Sequence of chain 6.A:
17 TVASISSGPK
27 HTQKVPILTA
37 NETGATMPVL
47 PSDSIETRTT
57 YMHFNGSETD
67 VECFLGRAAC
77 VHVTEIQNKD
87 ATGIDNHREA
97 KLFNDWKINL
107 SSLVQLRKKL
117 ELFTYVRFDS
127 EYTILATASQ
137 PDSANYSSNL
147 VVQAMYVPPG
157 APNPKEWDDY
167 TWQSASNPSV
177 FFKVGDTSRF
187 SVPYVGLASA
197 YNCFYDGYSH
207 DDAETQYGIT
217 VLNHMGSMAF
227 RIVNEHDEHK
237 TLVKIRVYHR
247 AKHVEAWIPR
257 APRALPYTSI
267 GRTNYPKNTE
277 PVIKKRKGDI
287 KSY

This small molecule binds to this protein.
Small molecule (SMILES): COc1ccc(N2CCN(c3cccc(C)c3)CC2)nn1

Binding-site contacts:
Ligand atom C15 contacts residue TYR128 of chain 6.A at 3.0 Å (hydrophobic).
Ligand atom C18 contacts residue VAL188 of chain 6.A at 3.9 Å (hydrophobic).
Ligand atom C7 contacts residue LEU106 of chain 6.A at 4.1 Å (hydrophobic).
Ligand atom C18 contacts residue TYR152 of chain 6.A at 3.8 Å (hydrophobic).
Ligand atom C17 contacts residue TYR128 of chain 6.A at 3.8 Å (hydrophobic).
Ligand atom C8 contacts residue PHE124 of chain 6.A at 3.6 Å (hydrophobic).
Ligand atom C8 contacts residue TYR197 of chain 6.A at 3.4 Å (hydrophobic).
Ligand atom N12 contacts residue TYR128 of chain 6.A at 2.5 Å (h-bond).
Ligand atom C10 contacts residue MET221 of chain 6.A at 4.0 Å (hydrophobic).
Ligand atom C20 contacts residue VAL191 of chain 6.A at 3.5 Å (hydrophobic).
Ligand atom N4 contacts residue DMS1 of chain 6.F at 3.6 Å (h-bond).
Ligand atom N5 contacts residue ASN219 of chain 6.A at 4.1 Å.
Ligand atom C10 contacts residue TYR128 of chain 6.A at 3.6 Å (hydrophobic).
Ligand atom C21 contacts residue MET224 of chain 6.A at 4.0 Å (hydrophobic).
Ligand atom C1 contacts residue ASN198 of chain 6.A at 4.0 Å.
Ligand atom C14 contacts residue TYR128 of chain 6.A at 3.3 Å (hydrophobic).
Ligand atom C13 contacts residue SER126 of chain 6.A at 3.7 Å.
Ligand atom C1 contacts residue DMS1 of chain 6.F at 4.1 Å.
Ligand atom C19 contacts residue VAL188 of chain 6.A at 3.5 Å (hydrophobic).
Ligand atom C20 contacts residue VAL188 of chain 6.A at 3.7 Å (hydrophobic).
Ligand atom N5 contacts residue DMS1 of chain 6.F at 3.9 Å.
Ligand atom C7 contacts residue PHE124 of chain 6.A at 3.8 Å (hydrophobic).
Ligand atom C10 contacts residue ILE104 of chain 6.A at 3.9 Å (hydrophobic).
Ligand atom C14 contacts residue TYR197 of chain 6.A at 4.1 Å (hydrophobic).
Ligand atom C17 contacts residue ILE104 of chain 6.A at 3.8 Å (hydrophobic).
Ligand atom C13 contacts residue TYR128 of chain 6.A at 3.0 Å (hydrophobic).
Ligand atom C21 contacts residue ILE104 of chain 6.A at 3.5 Å (hydrophobic).
Ligand atom C16 contacts residue ILE104 of chain 6.A at 3.7 Å (hydrophobic).
Ligand atom C11 contacts residue TYR128 of chain 6.A at 3.4 Å (hydrophobic).
Ligand atom C19 contacts residue TYR152 of chain 6.A at 3.9 Å (hydrophobic).
Ligand atom C16 contacts residue TYR128 of chain 6.A at 2.9 Å (hydrophobic).
Ligand atom N4 contacts residue ASN219 of chain 6.A at 4.0 Å.
Ligand atom N9 contacts residue TYR128 of chain 6.A at 4.1 Å.
Ligand atom C14 contacts residue SER126 of chain 6.A at 3.6 Å.
Ligand atom C11 contacts residue ILE104 of chain 6.A at 3.5 Å (hydrophobic).
Ligand atom C13 contacts residue TYR197 of chain 6.A at 4.0 Å (hydrophobic).
Ligand atom C11 contacts residue MET221 of chain 6.A at 4.0 Å (hydrophobic).
Ligand atom C7 contacts residue TYR197 of chain 6.A at 3.5 Å (hydrophobic).
Ligand atom C19 contacts residue VAL191 of chain 6.A at 4.0 Å (hydrophobic).
Ligand atom C10 contacts residue LEU106 of chain 6.A at 4.0 Å (hydrophobic).